Sequence of chain 1.A:
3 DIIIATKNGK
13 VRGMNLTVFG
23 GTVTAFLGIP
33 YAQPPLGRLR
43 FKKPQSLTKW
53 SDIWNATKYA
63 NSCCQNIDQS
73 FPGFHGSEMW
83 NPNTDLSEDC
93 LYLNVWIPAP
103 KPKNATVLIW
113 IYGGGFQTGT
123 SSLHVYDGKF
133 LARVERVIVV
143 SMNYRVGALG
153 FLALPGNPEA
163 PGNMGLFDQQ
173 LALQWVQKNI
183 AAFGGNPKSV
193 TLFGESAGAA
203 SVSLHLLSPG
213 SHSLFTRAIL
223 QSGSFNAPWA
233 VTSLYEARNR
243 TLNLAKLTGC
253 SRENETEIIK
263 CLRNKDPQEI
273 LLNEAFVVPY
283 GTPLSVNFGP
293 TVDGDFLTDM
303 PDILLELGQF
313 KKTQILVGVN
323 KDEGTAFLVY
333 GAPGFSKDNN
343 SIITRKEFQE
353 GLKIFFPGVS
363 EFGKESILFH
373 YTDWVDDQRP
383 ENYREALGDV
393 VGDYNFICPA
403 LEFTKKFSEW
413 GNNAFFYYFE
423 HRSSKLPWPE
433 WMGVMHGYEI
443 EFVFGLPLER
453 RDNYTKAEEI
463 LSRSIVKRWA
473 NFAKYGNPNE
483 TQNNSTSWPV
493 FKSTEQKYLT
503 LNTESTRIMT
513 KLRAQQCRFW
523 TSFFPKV

A small-molecule ligand and the protein it binds are described below.
Small molecule (SMILES): CC(=O)N[C@H]1[C@H](O[C@H]2[C@H](O)[C@@H](NC(C)=O)CO[C@@H]2CO[C@H]2O[C@@H](C)[C@@H](O)[C@@H](O)[C@@H]2O)O[C@H](CO)[C@@H](O)[C@@H]1O

Binding-site contacts:
Ligand atom C5 contacts residue ASP3 of chain 1.A at 4.4 Å.
Ligand atom C7 contacts residue ILE55 of chain 1.A at 4.4 Å (hydrophobic).
Ligand atom C4 contacts residue ASN57 of chain 1.A at 4.2 Å.
Ligand atom C1 contacts residue ARG14 of chain 1.A at 3.3 Å.
Ligand atom O4 contacts residue ARG14 of chain 1.A at 4.5 Å.
Ligand atom O5 contacts residue ASN57 of chain 1.A at 2.5 Å (h-bond).
Ligand atom C3 contacts residue ASN57 of chain 1.A at 3.8 Å.
Ligand atom C2 contacts residue ARG14 of chain 1.A at 4.3 Å.
Ligand atom C4 contacts residue ARG14 of chain 1.A at 4.3 Å.
Ligand atom C1 contacts residue ARG14 of chain 1.A at 4.2 Å.
Ligand atom C8 contacts residue ILE55 of chain 1.A at 4.0 Å (hydrophobic).
Ligand atom C1 contacts residue ASN57 of chain 1.A at 1.4 Å.
Ligand atom C3 contacts residue ASP3 of chain 1.A at 4.4 Å.
Ligand atom C6 contacts residue ASN57 of chain 1.A at 3.8 Å.
Ligand atom N2 contacts residue ILE55 of chain 1.A at 3.7 Å.
Ligand atom O3 contacts residue ASP3 of chain 1.A at 4.4 Å.
Ligand atom C5 contacts residue ARG14 of chain 1.A at 3.8 Å.
Ligand atom O7 contacts residue ASN57 of chain 1.A at 4.4 Å.
Ligand atom C3 contacts residue ARG14 of chain 1.A at 4.2 Å.
Ligand atom C4 contacts residue ARG14 of chain 1.A at 4.3 Å.
Ligand atom C3 contacts residue ARG14 of chain 1.A at 4.1 Å.
Ligand atom O5 contacts residue ARG14 of chain 1.A at 2.6 Å (salt-bridge).
Ligand atom C1 contacts residue ILE55 of chain 1.A at 4.4 Å (hydrophobic).
Ligand atom C2 contacts residue ASN57 of chain 1.A at 2.5 Å.
Ligand atom O5 contacts residue ARG14 of chain 1.A at 4.2 Å.
Ligand atom C6 contacts residue ARG14 of chain 1.A at 4.4 Å.
Ligand atom C5 contacts residue ARG14 of chain 1.A at 3.5 Å.
Ligand atom C4 contacts residue ASP3 of chain 1.A at 4.1 Å.
Ligand atom C5 contacts residue ASN57 of chain 1.A at 3.6 Å.
Ligand atom C7 contacts residue ASN57 of chain 1.A at 3.9 Å.
Ligand atom N2 contacts residue ASN57 of chain 1.A at 3.0 Å (h-bond).